Binding-site contacts:
Ligand atom O3' contacts residue ARG373 of chain 1.B at 3.4 Å.
Ligand atom O3A contacts residue GLY163 of chain 1.F at 3.5 Å.
Ligand atom O3' contacts residue PHE428 of chain 1.F at 3.6 Å.
Ligand atom N6 contacts residue VAL168 of chain 1.F at 3.6 Å.
Ligand atom O2' contacts residue VAL371 of chain 1.B at 3.3 Å.
Ligand atom PG contacts residue MG1 of chain 1.P at 3.5 Å.
Ligand atom O1A contacts residue THR167 of chain 1.F at 3.5 Å (h-bond).
Ligand atom O1G contacts residue LYS166 of chain 1.F at 2.7 Å (salt-bridge).
Ligand atom N7 contacts residue VAL168 of chain 1.F at 3.4 Å.
Ligand atom O3A contacts residue GLY165 of chain 1.F at 3.1 Å (h-bond).
Ligand atom O3A contacts residue VAL164 of chain 1.F at 3.6 Å (h-bond).
Ligand atom O1G contacts residue GLY163 of chain 1.F at 3.0 Å (h-bond).
Ligand atom O3G contacts residue SER344 of chain 1.B at 3.1 Å.
Ligand atom O1G contacts residue ALA162 of chain 1.F at 3.2 Å.
Ligand atom C2 contacts residue TYR349 of chain 1.F at 3.6 Å (hydrophobic).
Ligand atom O2G contacts residue ARG193 of chain 1.F at 3.4 Å (salt-bridge).
Ligand atom O3G contacts residue ARG373 of chain 1.B at 3.1 Å (salt-bridge).
Ligand atom PB contacts residue LYS166 of chain 1.F at 3.7 Å.
Ligand atom C5 contacts residue TYR349 of chain 1.F at 3.6 Å (hydrophobic).
Ligand atom O2' contacts residue PHE428 of chain 1.F at 3.4 Å.
Ligand atom O1B contacts residue LYS166 of chain 1.F at 2.8 Å (salt-bridge).
Ligand atom O2A contacts residue ARG373 of chain 1.B at 3.5 Å (salt-bridge).
Ligand atom O1A contacts residue VAL168 of chain 1.F at 2.8 Å (h-bond).
Ligand atom O1B contacts residue GLY165 of chain 1.F at 3.0 Å (h-bond).
Ligand atom O1A contacts residue GLY165 of chain 1.F at 3.3 Å.
Ligand atom O2B contacts residue MG1 of chain 1.P at 2.4 Å.
Ligand atom O3G contacts residue GLY163 of chain 1.F at 3.7 Å.
Ligand atom O1B contacts residue VAL164 of chain 1.F at 3.3 Å (h-bond).
Ligand atom N1 contacts residue ALA425 of chain 1.F at 3.4 Å.
Ligand atom PB contacts residue GLY165 of chain 1.F at 3.6 Å.
Ligand atom N3B contacts residue GLY163 of chain 1.F at 3.0 Å (h-bond).
Ligand atom N6 contacts residue PHE422 of chain 1.F at 3.2 Å.
Ligand atom C6 contacts residue TYR349 of chain 1.F at 3.5 Å (hydrophobic).
Ligand atom O3G contacts residue ARG193 of chain 1.F at 3.0 Å (salt-bridge).
Ligand atom O2G contacts residue MG1 of chain 1.P at 2.2 Å.
Ligand atom O2B contacts residue THR167 of chain 1.F at 3.1 Å (h-bond).
Ligand atom N1 contacts residue TYR349 of chain 1.F at 3.3 Å.
Ligand atom N3B contacts residue ARG373 of chain 1.B at 3.4 Å (salt-bridge).
Ligand atom C5' contacts residue GLY163 of chain 1.F at 3.5 Å.
Ligand atom PG contacts residue GLY163 of chain 1.F at 3.4 Å.

A protein and the small-molecule ligand that binds it are described below.
Small molecule (SMILES): Nc1ncnc2c1ncn2[C@@H]1O[C@H](CO[P](=O)(O)O[P](=O)(O)NP(=O)(O)O)[C@@H](O)[C@H]1O

Sequence of chain 1.B:
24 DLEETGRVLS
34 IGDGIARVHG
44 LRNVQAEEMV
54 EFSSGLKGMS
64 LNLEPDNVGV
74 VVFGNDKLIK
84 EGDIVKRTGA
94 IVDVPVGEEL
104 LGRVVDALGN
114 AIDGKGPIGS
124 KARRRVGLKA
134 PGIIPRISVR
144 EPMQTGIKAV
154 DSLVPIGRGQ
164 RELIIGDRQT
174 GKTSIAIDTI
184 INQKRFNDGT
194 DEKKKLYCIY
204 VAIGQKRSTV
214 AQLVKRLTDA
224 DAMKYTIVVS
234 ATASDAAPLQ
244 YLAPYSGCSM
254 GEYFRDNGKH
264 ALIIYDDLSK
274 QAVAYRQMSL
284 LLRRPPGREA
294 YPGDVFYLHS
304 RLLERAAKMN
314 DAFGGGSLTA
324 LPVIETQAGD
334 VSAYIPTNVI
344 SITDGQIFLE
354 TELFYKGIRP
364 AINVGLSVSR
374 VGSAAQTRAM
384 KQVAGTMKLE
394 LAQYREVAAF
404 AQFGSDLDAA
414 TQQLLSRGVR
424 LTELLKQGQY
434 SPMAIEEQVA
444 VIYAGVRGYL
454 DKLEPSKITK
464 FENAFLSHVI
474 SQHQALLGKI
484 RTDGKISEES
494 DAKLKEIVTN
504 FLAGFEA

Sequence of chain 1.F:
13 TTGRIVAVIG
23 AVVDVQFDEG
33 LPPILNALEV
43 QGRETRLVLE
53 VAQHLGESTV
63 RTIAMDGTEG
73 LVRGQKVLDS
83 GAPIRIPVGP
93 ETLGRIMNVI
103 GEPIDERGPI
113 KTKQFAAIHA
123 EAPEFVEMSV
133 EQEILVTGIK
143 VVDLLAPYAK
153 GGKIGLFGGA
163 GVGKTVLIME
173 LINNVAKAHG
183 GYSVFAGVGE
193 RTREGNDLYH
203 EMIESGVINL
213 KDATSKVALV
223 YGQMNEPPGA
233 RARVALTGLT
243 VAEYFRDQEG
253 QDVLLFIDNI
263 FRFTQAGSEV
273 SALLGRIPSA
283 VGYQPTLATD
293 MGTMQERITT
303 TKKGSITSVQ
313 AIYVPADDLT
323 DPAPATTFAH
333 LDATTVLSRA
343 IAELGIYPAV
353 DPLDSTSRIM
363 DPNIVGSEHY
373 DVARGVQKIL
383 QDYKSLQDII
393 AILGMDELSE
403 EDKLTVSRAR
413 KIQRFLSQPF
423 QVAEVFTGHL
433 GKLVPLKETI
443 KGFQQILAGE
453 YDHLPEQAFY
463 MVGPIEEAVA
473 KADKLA